A small-molecule ligand and the protein it binds are described below.
Small molecule (SMILES): C[C@@H](O)[C@@H](C)O

Sequence of chain 1.C:
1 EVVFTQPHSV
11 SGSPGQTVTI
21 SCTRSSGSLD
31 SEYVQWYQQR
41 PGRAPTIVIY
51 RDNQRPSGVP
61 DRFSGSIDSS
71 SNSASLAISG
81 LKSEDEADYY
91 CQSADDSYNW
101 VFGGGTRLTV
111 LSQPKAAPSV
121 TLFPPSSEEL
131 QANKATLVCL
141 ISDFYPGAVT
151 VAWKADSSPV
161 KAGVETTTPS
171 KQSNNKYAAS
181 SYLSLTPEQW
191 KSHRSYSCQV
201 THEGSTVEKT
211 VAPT

Sequence of chain 1.B:
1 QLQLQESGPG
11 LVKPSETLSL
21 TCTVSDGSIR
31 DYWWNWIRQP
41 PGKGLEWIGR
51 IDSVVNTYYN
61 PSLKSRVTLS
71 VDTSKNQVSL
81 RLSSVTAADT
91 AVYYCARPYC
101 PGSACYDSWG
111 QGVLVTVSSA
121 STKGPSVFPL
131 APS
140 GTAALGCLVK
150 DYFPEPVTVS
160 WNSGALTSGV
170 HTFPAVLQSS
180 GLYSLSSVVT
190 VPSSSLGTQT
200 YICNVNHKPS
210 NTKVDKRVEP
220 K

Binding-site contacts:
Ligand atom C4 contacts residue ARG43 of chain 1.C at 3.8 Å.
Ligand atom C4 contacts residue BU31 of chain 1.N at 3.8 Å.
Ligand atom C3 contacts residue GLN39 of chain 1.C at 3.6 Å.
Ligand atom C1 contacts residue PRO41 of chain 1.B at 3.9 Å (hydrophobic).
Ligand atom C1 contacts residue TYR94 of chain 1.B at 4.4 Å (hydrophobic).
Ligand atom C4 contacts residue GLN39 of chain 1.B at 4.1 Å.
Ligand atom O5 contacts residue PRO41 of chain 1.B at 4.0 Å.
Ligand atom O6 contacts residue GLY42 of chain 1.C at 3.2 Å (h-bond).
Ligand atom C2 contacts residue GLY42 of chain 1.B at 4.3 Å.
Ligand atom C1 contacts residue VAL92 of chain 1.B at 3.7 Å (hydrophobic).
Ligand atom C2 contacts residue PRO41 of chain 1.B at 4.4 Å (hydrophobic).
Ligand atom C4 contacts residue TYR94 of chain 1.B at 3.8 Å (hydrophobic).
Ligand atom C1 contacts residue GLN39 of chain 1.B at 3.4 Å.
Ligand atom C4 contacts residue GLN39 of chain 1.C at 3.5 Å.
Ligand atom C3 contacts residue GLY42 of chain 1.C at 4.1 Å.
Ligand atom O5 contacts residue GLN39 of chain 1.B at 4.5 Å.
Ligand atom O6 contacts residue PRO41 of chain 1.C at 4.1 Å.
Ligand atom C2 contacts residue GLN39 of chain 1.B at 4.1 Å.
Ligand atom O6 contacts residue GLN39 of chain 1.C at 4.2 Å.
Ligand atom C4 contacts residue GLY42 of chain 1.C at 3.6 Å.
Ligand atom O5 contacts residue GLY42 of chain 1.B at 3.2 Å (h-bond).
Ligand atom C3 contacts residue GLN39 of chain 1.B at 3.8 Å.
Ligand atom C1 contacts residue GLY42 of chain 1.B at 4.5 Å.